Sequence of chain 14.A:
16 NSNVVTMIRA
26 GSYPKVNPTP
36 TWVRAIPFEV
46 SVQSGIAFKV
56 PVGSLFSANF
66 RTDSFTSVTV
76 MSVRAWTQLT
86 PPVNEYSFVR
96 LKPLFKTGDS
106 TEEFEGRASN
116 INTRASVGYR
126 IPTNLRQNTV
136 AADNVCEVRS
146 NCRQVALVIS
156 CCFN

A small-molecule ligand and the protein it binds are described below.
Small molecule (SMILES): CO[P](=O)(O)O[C@H]1[C@@H](O)[C@H](n2ccc(=O)[nH]c2=O)O[C@@H]1COP(=O)(O)O

Binding-site contacts:
Ligand atom C5 contacts residue ARG125 of chain 45.A at 3.5 Å.
Ligand atom C4 contacts residue SER17 of chain 14.A at 4.1 Å.
Ligand atom N1 contacts residue ARG125 of chain 45.A at 3.7 Å.
Ligand atom O5' contacts residue ARG125 of chain 45.A at 3.0 Å (salt-bridge).
Ligand atom C4 contacts residue ASN16 of chain 14.A at 4.1 Å.
Ligand atom C5' contacts residue ARG125 of chain 45.A at 4.1 Å.
Ligand atom OP2 contacts residue SER77 of chain 45.A at 4.1 Å.
Ligand atom N1 contacts residue ASN16 of chain 14.A at 4.4 Å.
Ligand atom O4 contacts residue ARG125 of chain 45.A at 3.8 Å.
Ligand atom O4 contacts residue SER17 of chain 14.A at 3.2 Å.
Ligand atom O5' contacts residue ARG131 of chain 45.A at 2.6 Å (salt-bridge).
Ligand atom O2 contacts residue ARG125 of chain 45.A at 3.9 Å.
Ligand atom OP3 contacts residue ARG125 of chain 45.A at 2.8 Å.
Ligand atom O2 contacts residue ASN16 of chain 14.A at 2.5 Å (h-bond).
Ligand atom C4' contacts residue ARG125 of chain 45.A at 4.4 Å.
Ligand atom N3 contacts residue ARG125 of chain 45.A at 3.6 Å (salt-bridge).
Ligand atom P contacts residue ILE23 of chain 14.A at 4.4 Å.
Ligand atom OP3 contacts residue ILE23 of chain 14.A at 4.2 Å.
Ligand atom C6 contacts residue ARG125 of chain 45.A at 3.5 Å.
Ligand atom C2' contacts residue ARG125 of chain 45.A at 3.6 Å.
Ligand atom C5' contacts residue MET76 of chain 45.A at 4.3 Å (hydrophobic).
Ligand atom OP2 contacts residue ARG131 of chain 45.A at 3.7 Å.
Ligand atom C3' contacts residue ARG125 of chain 45.A at 3.3 Å.
Ligand atom OP1 contacts residue ARG125 of chain 45.A at 2.9 Å (salt-bridge).
Ligand atom OP1 contacts residue ARG131 of chain 45.A at 3.4 Å (salt-bridge).
Ligand atom C5 contacts residue THR21 of chain 14.A at 4.3 Å.
Ligand atom N3 contacts residue SER17 of chain 14.A at 4.3 Å.
Ligand atom C5' contacts residue ARG131 of chain 45.A at 3.2 Å.
Ligand atom C4 contacts residue ARG125 of chain 45.A at 3.5 Å.
Ligand atom C5' contacts residue SER77 of chain 45.A at 4.4 Å.
Ligand atom O3' contacts residue ARG125 of chain 45.A at 4.0 Å.
Ligand atom OP2 contacts residue ILE23 of chain 14.A at 4.5 Å.
Ligand atom OP1 contacts residue ILE23 of chain 14.A at 4.0 Å.
Ligand atom C2 contacts residue ASN16 of chain 14.A at 3.0 Å.
Ligand atom N3 contacts residue ASN16 of chain 14.A at 2.9 Å (h-bond).
Ligand atom C1' contacts residue ARG125 of chain 45.A at 4.2 Å.
Ligand atom C2 contacts residue ARG125 of chain 45.A at 3.8 Å.
Ligand atom O4 contacts residue THR21 of chain 14.A at 3.9 Å.
Ligand atom P contacts residue ARG125 of chain 45.A at 3.7 Å.
Ligand atom P contacts residue ARG131 of chain 45.A at 3.5 Å.

Sequence of chain 45.A:
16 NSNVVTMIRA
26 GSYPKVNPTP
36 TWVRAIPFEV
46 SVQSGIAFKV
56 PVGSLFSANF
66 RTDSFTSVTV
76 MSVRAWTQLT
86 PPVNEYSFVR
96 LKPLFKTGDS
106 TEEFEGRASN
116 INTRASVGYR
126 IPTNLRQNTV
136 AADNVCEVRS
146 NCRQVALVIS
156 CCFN